Binding-site contacts:
Ligand atom O3 contacts residue LYS162 of chain 3.A at 4.1 Å.
Ligand atom C2 contacts residue ASN229 of chain 3.A at 2.2 Å.
Ligand atom O7 contacts residue ASN229 of chain 3.A at 2.9 Å (h-bond).
Ligand atom C3 contacts residue ASN229 of chain 3.A at 3.6 Å.
Ligand atom C5 contacts residue ASN229 of chain 3.A at 3.6 Å.
Ligand atom O5 contacts residue ASN229 of chain 3.A at 2.4 Å (h-bond).
Ligand atom C3 contacts residue LYS162 of chain 3.A at 4.4 Å.
Ligand atom N2 contacts residue ASN229 of chain 3.A at 2.7 Å (h-bond).
Ligand atom C4 contacts residue ASN229 of chain 3.A at 4.1 Å.
Ligand atom C7 contacts residue ASN229 of chain 3.A at 3.1 Å.
Ligand atom C1 contacts residue ASN229 of chain 3.A at 1.4 Å.

The protein below binds the small molecule below.
Small molecule (SMILES): CC(=O)N[C@@H]1[C@@H](O)[C@H](O)[C@@H](CO)O[C@H]1O

Sequence of chain 3.A:
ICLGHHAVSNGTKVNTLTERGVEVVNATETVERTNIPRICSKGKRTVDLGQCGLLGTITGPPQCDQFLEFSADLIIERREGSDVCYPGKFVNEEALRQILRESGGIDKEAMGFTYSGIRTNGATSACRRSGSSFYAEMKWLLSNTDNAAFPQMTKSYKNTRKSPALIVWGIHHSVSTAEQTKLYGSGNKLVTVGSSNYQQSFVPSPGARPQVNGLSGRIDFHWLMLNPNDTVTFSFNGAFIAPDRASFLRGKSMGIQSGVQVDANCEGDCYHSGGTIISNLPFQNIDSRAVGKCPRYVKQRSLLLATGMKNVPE